Sequence of chain 1.N:
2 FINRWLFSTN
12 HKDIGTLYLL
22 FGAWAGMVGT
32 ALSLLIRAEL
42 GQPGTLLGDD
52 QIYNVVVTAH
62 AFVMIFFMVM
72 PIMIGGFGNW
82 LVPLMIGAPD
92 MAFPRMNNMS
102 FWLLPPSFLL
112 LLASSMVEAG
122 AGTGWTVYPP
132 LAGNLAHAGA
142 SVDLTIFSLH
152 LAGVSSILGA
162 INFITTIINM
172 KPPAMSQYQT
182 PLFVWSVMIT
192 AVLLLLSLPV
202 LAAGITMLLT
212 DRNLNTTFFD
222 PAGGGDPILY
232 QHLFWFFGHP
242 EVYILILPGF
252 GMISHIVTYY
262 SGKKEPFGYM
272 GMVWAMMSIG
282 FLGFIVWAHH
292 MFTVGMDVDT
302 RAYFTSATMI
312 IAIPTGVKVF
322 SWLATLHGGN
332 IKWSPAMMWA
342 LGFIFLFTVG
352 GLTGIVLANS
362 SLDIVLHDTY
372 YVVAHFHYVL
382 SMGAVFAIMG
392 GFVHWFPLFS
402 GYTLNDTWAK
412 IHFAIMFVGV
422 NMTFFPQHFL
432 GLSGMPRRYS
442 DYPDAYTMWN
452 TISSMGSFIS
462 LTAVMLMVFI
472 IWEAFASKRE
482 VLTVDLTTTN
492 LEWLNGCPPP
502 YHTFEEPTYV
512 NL

Sequence of chain 1.X:
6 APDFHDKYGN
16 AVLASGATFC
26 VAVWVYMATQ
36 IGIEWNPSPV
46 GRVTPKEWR

Sequence of chain 1.Z:
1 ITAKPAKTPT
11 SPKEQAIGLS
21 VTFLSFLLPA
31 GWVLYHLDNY

This protein binds this small molecule.
Small molecule (SMILES): CCCCCCCCCCO[C@@H]1O[C@H](CO)[C@@H](O[C@H]2O[C@H](CO)[C@@H](O)[C@H](O)[C@H]2O)[C@H](O)[C@H]1O

Binding-site contacts:
Ligand atom C28 contacts residue TRP409 of chain 1.N at 3.7 Å (hydrophobic).
Ligand atom C1 contacts residue ASN406 of chain 1.N at 3.9 Å.
Ligand atom C31 contacts residue THR80 of chain 1.Q at 4.1 Å.
Ligand atom O5 contacts residue DMU1 of chain 1.CF at 3.5 Å.
Ligand atom O6 contacts residue ARG480 of chain 1.N at 3.8 Å.
Ligand atom C25 contacts residue THR408 of chain 1.N at 3.9 Å.
Ligand atom C18 contacts residue ASN406 of chain 1.N at 4.0 Å.
Ligand atom O6 contacts residue PRO5 of chain 1.Z at 3.9 Å.
Ligand atom C11 contacts residue PRO5 of chain 1.Z at 4.0 Å (hydrophobic).
Ligand atom C4 contacts residue ASN406 of chain 1.N at 4.0 Å.
Ligand atom O5 contacts residue ASN406 of chain 1.N at 3.2 Å (h-bond).
Ligand atom C57 contacts residue ASN406 of chain 1.N at 4.0 Å.
Ligand atom C25 contacts residue ILE412 of chain 1.N at 3.9 Å (hydrophobic).
Ligand atom C37 contacts residue ALA84 of chain 1.Q at 3.7 Å (hydrophobic).
Ligand atom O61 contacts residue ASN406 of chain 1.N at 3.7 Å.
Ligand atom C31 contacts residue ILE412 of chain 1.N at 4.0 Å (hydrophobic).
Ligand atom C19 contacts residue THR408 of chain 1.N at 3.9 Å.
Ligand atom O16 contacts residue ASN406 of chain 1.N at 3.5 Å (h-bond).
Ligand atom C43 contacts residue PHE88 of chain 1.Q at 3.9 Å (hydrophobic).
Ligand atom C43 contacts residue PHE87 of chain 1.Q at 3.5 Å (hydrophobic).
Ligand atom C22 contacts residue DMU1 of chain 1.CF at 3.9 Å.
Ligand atom C19 contacts residue PHE9 of chain 1.X at 3.9 Å (hydrophobic).
Ligand atom O16 contacts residue THR408 of chain 1.N at 3.6 Å.
Ligand atom C28 contacts residue DMU1 of chain 1.CF at 4.0 Å.
Ligand atom O49 contacts residue HIS10 of chain 1.X at 3.2 Å (h-bond).
Ligand atom C31 contacts residue TRP409 of chain 1.N at 4.0 Å (hydrophobic).
Ligand atom C1 contacts residue THR408 of chain 1.N at 3.5 Å.
Ligand atom C19 contacts residue DMU1 of chain 1.CF at 3.8 Å.
Ligand atom C22 contacts residue THR408 of chain 1.N at 4.0 Å.
Ligand atom C18 contacts residue DMU1 of chain 1.CF at 3.5 Å.
Ligand atom O1 contacts residue ARG480 of chain 1.N at 3.7 Å.
Ligand atom C6 contacts residue ASN406 of chain 1.N at 3.7 Å.
Ligand atom O49 contacts residue THR408 of chain 1.N at 2.6 Å (h-bond).
Ligand atom C22 contacts residue TRP409 of chain 1.N at 3.8 Å (hydrophobic).
Ligand atom C25 contacts residue TRP409 of chain 1.N at 3.7 Å (hydrophobic).
Ligand atom C11 contacts residue ALA6 of chain 1.Z at 4.0 Å (hydrophobic).
Ligand atom C31 contacts residue ALA84 of chain 1.Q at 4.0 Å (hydrophobic).
Ligand atom C11 contacts residue ARG480 of chain 1.N at 3.5 Å.
Ligand atom O6 contacts residue ALA6 of chain 1.Z at 3.2 Å (h-bond).
Ligand atom O61 contacts residue DMU1 of chain 1.CF at 3.1 Å.

Sequence of chain 1.Q:
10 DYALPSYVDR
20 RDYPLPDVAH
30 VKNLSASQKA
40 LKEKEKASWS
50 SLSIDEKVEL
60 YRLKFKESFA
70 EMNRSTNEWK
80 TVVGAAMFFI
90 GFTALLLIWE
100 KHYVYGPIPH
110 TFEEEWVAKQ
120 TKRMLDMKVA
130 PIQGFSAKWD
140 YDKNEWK